Sequence of chain 1.A:
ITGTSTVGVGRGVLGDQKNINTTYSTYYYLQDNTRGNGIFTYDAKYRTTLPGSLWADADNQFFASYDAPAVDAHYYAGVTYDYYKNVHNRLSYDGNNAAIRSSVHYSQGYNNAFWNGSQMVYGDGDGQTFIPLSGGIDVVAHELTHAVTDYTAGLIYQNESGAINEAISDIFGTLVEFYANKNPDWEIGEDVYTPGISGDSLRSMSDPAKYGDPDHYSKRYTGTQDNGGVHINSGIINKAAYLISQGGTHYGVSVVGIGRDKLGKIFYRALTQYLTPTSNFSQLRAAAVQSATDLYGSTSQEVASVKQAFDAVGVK

The small molecule below binds the protein below.
Small molecule (SMILES): N[C@@H](CCCC[NH3+])C(=O)O

Binding-site contacts:
Ligand atom OXT contacts residue ASP226 of chain 1.A at 4.4 Å.
Ligand atom C contacts residue HIS231 of chain 1.A at 3.5 Å.
Ligand atom NZ contacts residue PHE130 of chain 1.A at 4.4 Å.
Ligand atom CD contacts residue PHE130 of chain 1.A at 3.5 Å (hydrophobic).
Ligand atom OXT contacts residue HIS231 of chain 1.A at 3.4 Å (h-bond).
Ligand atom C contacts residue ASN112 of chain 1.A at 3.8 Å.
Ligand atom CG contacts residue LEU202 of chain 1.A at 4.1 Å (hydrophobic).
Ligand atom O contacts residue VAL1 of chain 1.G at 3.9 Å.
Ligand atom CA contacts residue ASN112 of chain 1.A at 4.2 Å.
Ligand atom O contacts residue ASN112 of chain 1.A at 3.0 Å (h-bond).
Ligand atom CB contacts residue LEU202 of chain 1.A at 3.8 Å (hydrophobic).
Ligand atom CB contacts residue ARG203 of chain 1.A at 4.3 Å.
Ligand atom CD contacts residue ASN111 of chain 1.A at 3.4 Å.
Ligand atom N contacts residue HIS231 of chain 1.A at 3.8 Å.
Ligand atom CD contacts residue ASN112 of chain 1.A at 4.2 Å.
Ligand atom N contacts residue VAL1 of chain 1.G at 1.3 Å.
Ligand atom O contacts residue HIS231 of chain 1.A at 3.7 Å.
Ligand atom NZ contacts residue ASN111 of chain 1.A at 3.7 Å.
Ligand atom N contacts residue ARG203 of chain 1.A at 4.4 Å.
Ligand atom CA contacts residue VAL1 of chain 1.G at 2.5 Å (hydrophobic).
Ligand atom CG contacts residue ASN111 of chain 1.A at 4.1 Å.
Ligand atom CE contacts residue ASN112 of chain 1.A at 4.4 Å.
Ligand atom CG contacts residue VAL1 of chain 1.G at 3.8 Å (hydrophobic).
Ligand atom N contacts residue ASN112 of chain 1.A at 3.3 Å (h-bond).
Ligand atom CG contacts residue ASN112 of chain 1.A at 3.4 Å.
Ligand atom CA contacts residue HIS231 of chain 1.A at 3.6 Å.
Ligand atom CE contacts residue ASN111 of chain 1.A at 4.1 Å.
Ligand atom CD contacts residue LEU202 of chain 1.A at 4.3 Å (hydrophobic).
Ligand atom CA contacts residue ARG203 of chain 1.A at 4.0 Å.
Ligand atom CB contacts residue VAL1 of chain 1.G at 3.4 Å (hydrophobic).
Ligand atom CB contacts residue ASN112 of chain 1.A at 4.4 Å.
Ligand atom C contacts residue VAL1 of chain 1.G at 3.6 Å (hydrophobic).